A protein and the small-molecule ligand that binds it are described below.
Small molecule (SMILES): CSCC[C@H](NC(=O)[C@@H]1CCCN1C(=O)[C@H](CC(C)C)NC(=O)[C@H](CC(C)C)NC(=O)[C@H](CCCCN)NC(=O)[C@H](C)NC(=O)[C@H](CCCCN)NC(=O)[C@@H](N)CCCN=C(N)N)C(=O)N[C@@H](CCC(=O)O)C(=O)N[C@@H](CCC(=O)O)C(=O)N[C@@H](C)C(=O)N[C@@H](CC(C)C)C(=O)N[C@@H](CC(C)C)C(=O)N1CCC[C@H]1C=O

Sequence of chain 3.B:
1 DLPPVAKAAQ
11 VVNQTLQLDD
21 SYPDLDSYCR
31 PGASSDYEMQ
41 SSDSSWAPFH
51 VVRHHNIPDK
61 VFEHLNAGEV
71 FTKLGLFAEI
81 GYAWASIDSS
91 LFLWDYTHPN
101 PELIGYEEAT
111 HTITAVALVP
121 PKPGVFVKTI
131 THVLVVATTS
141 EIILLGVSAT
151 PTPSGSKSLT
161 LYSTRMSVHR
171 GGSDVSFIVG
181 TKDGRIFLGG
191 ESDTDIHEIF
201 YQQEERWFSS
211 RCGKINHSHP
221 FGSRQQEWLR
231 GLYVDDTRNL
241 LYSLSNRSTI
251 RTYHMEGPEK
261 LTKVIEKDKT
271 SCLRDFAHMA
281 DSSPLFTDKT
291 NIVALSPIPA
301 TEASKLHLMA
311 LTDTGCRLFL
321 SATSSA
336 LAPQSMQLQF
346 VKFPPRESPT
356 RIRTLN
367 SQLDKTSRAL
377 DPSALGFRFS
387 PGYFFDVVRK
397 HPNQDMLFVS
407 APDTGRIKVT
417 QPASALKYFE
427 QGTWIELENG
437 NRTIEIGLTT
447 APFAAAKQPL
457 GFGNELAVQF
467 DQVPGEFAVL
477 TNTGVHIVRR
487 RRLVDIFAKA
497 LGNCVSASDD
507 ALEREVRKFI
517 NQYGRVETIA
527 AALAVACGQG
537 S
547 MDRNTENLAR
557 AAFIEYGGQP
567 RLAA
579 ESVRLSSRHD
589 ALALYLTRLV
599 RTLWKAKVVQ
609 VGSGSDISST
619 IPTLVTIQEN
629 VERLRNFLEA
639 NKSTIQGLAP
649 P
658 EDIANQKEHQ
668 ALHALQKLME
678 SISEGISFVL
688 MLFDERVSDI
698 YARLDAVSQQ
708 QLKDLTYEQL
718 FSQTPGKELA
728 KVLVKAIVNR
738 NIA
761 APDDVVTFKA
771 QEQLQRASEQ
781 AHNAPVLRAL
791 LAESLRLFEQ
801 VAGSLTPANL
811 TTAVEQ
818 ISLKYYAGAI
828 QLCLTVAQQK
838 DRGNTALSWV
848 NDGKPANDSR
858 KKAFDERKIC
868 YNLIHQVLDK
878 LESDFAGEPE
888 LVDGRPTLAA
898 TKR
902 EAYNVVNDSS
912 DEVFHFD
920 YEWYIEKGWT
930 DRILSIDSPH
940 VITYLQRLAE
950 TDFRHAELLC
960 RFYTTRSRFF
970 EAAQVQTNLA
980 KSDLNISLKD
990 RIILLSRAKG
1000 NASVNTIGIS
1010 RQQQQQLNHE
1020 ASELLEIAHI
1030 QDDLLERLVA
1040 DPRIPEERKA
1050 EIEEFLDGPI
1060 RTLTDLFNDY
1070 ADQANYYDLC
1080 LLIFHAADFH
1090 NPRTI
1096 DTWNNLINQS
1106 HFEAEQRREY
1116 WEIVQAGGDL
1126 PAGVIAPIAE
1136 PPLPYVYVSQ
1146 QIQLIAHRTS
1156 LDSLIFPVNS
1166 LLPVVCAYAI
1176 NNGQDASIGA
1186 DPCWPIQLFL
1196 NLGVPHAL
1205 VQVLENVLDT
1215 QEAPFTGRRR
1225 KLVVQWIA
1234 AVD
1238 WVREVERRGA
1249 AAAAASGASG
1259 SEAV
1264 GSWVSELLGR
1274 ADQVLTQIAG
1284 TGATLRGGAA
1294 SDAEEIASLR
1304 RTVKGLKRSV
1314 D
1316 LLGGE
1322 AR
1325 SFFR

Binding-site contacts:
Ligand atom CD1 contacts residue TYR162 of chain 3.B at 2.8 Å (hydrophobic).
Ligand atom N contacts residue LEU161 of chain 3.B at 3.3 Å (h-bond).
Ligand atom CA contacts residue TYR162 of chain 3.B at 3.5 Å (hydrophobic).
Ligand atom O contacts residue LEU103 of chain 3.B at 3.6 Å.
Ligand atom CG contacts residue TYR162 of chain 3.B at 3.1 Å (hydrophobic).
Ligand atom CB contacts residue TYR162 of chain 3.B at 2.6 Å (hydrophobic).
Ligand atom C contacts residue GLN203 of chain 3.B at 2.2 Å.
Ligand atom CD contacts residue GLN203 of chain 3.B at 2.8 Å.
Ligand atom CA contacts residue LEU161 of chain 3.B at 3.2 Å (hydrophobic).
Ligand atom C contacts residue VAL127 of chain 3.B at 3.5 Å (hydrophobic).
Ligand atom CB contacts residue ILE104 of chain 3.B at 3.5 Å (hydrophobic).
Ligand atom CD2 contacts residue PHE126 of chain 3.B at 3.3 Å (hydrophobic).
Ligand atom N contacts residue VAL125 of chain 3.B at 3.5 Å (h-bond).
Ligand atom N contacts residue GLY105 of chain 3.B at 3.1 Å (h-bond).
Ligand atom CB contacts residue ILE130 of chain 3.B at 3.4 Å (hydrophobic).
Ligand atom O contacts residue VAL127 of chain 3.B at 1.8 Å (h-bond).
Ligand atom C contacts residue TYR162 of chain 3.B at 3.5 Å (hydrophobic).
Ligand atom O contacts residue VAL127 of chain 3.B at 2.2 Å.
Ligand atom N contacts residue GLN203 of chain 3.B at 2.9 Å (h-bond).
Ligand atom CE contacts residue ARG165 of chain 3.B at 2.8 Å.
Ligand atom CG contacts residue PHE126 of chain 3.B at 3.7 Å (hydrophobic).
Ligand atom O contacts residue GLN203 of chain 3.B at 1.3 Å (h-bond).
Ligand atom O contacts residue ILE130 of chain 3.B at 3.5 Å.
Ligand atom O contacts residue TYR162 of chain 3.B at 3.4 Å.
Ligand atom CA contacts residue GLN203 of chain 3.B at 3.5 Å.
Ligand atom CA contacts residue ILE130 of chain 3.B at 3.3 Å (hydrophobic).
Ligand atom CD1 contacts residue GLN203 of chain 3.B at 3.4 Å.
Ligand atom O contacts residue LEU161 of chain 3.B at 3.3 Å (h-bond).
Ligand atom C contacts residue ILE130 of chain 3.B at 3.7 Å (hydrophobic).
Ligand atom CA contacts residue VAL125 of chain 3.B at 3.1 Å (hydrophobic).
Ligand atom CB contacts residue GLY105 of chain 3.B at 3.2 Å.
Ligand atom CD2 contacts residue LEU161 of chain 3.B at 3.4 Å (hydrophobic).
Ligand atom CA contacts residue VAL127 of chain 3.B at 3.6 Å (hydrophobic).
Ligand atom SD contacts residue ARG165 of chain 3.B at 2.3 Å (salt-bridge).
Ligand atom N contacts residue GLN203 of chain 3.B at 3.7 Å.
Ligand atom CA contacts residue PHE126 of chain 3.B at 3.2 Å (hydrophobic).
Ligand atom O contacts residue PHE126 of chain 3.B at 2.8 Å.
Ligand atom C contacts residue VAL127 of chain 3.B at 3.0 Å (hydrophobic).
Ligand atom O contacts residue SER163 of chain 3.B at 3.6 Å (h-bond).
Ligand atom CB contacts residue VAL125 of chain 3.B at 2.6 Å (hydrophobic).